The small molecule below binds the protein below.
Small molecule (SMILES): Cc1ncc(COP(=O)(O)O)c(/C=N\CC[C@H](N)C(=O)O)c1O

Binding-site contacts:
Ligand atom OP1 contacts residue SER114 of chain 1.A at 2.2 Å (h-bond).
Ligand atom ND contacts residue ASN223 of chain 1.A at 3.1 Å (h-bond).
Ligand atom OP3 contacts residue TYR187 of chain 1.A at 3.2 Å (h-bond).
Ligand atom C contacts residue GLU81 of chain 1.A at 3.5 Å.
Ligand atom C4A contacts residue TYR187 of chain 1.A at 3.7 Å (hydrophobic).
Ligand atom OP1 contacts residue SER162 of chain 1.A at 3.5 Å.
Ligand atom CB contacts residue HIS222 of chain 1.A at 3.5 Å.
Ligand atom CG contacts residue HIS222 of chain 1.A at 3.6 Å.
Ligand atom C6 contacts residue TYR160 of chain 1.A at 3.4 Å (hydrophobic).
Ligand atom OXT contacts residue ARG294 of chain 1.A at 3.3 Å (salt-bridge).
Ligand atom C4 contacts residue TYR187 of chain 1.A at 3.3 Å (hydrophobic).
Ligand atom N contacts residue HIS222 of chain 1.A at 3.0 Å (h-bond).
Ligand atom C5A contacts residue TYR160 of chain 1.A at 3.6 Å (hydrophobic).
Ligand atom C4A contacts residue LYS626 of chain 1.E at 3.2 Å.
Ligand atom OP1 contacts residue ARG109 of chain 1.A at 2.7 Å (salt-bridge).
Ligand atom C5 contacts residue TYR160 of chain 1.A at 3.2 Å (hydrophobic).
Ligand atom C5 contacts residue TYR187 of chain 1.A at 3.6 Å (hydrophobic).
Ligand atom N contacts residue ARG294 of chain 1.A at 3.1 Å (salt-bridge).
Ligand atom C4 contacts residue TYR160 of chain 1.A at 3.6 Å (hydrophobic).
Ligand atom C6 contacts residue SER162 of chain 1.A at 3.0 Å.
Ligand atom C2 contacts residue TYR187 of chain 1.A at 3.6 Å (hydrophobic).
Ligand atom O3 contacts residue ASN223 of chain 1.A at 2.8 Å (h-bond).
Ligand atom N contacts residue HIS182 of chain 1.A at 3.0 Å (h-bond).
Ligand atom O3 contacts residue HIS222 of chain 1.A at 3.7 Å.
Ligand atom C3 contacts residue TYR187 of chain 1.A at 3.4 Å (hydrophobic).
Ligand atom CA contacts residue HIS222 of chain 1.A at 3.6 Å.
Ligand atom OP3 contacts residue SER114 of chain 1.A at 3.5 Å (h-bond).
Ligand atom OP2 contacts residue ARG109 of chain 1.A at 2.7 Å (salt-bridge).
Ligand atom OXT contacts residue GLN296 of chain 1.A at 2.8 Å (h-bond).
Ligand atom O contacts residue GLU81 of chain 1.A at 3.3 Å (salt-bridge).
Ligand atom CA contacts residue HIS182 of chain 1.A at 3.7 Å.
Ligand atom C2A contacts residue GLY220 of chain 1.A at 3.5 Å.
Ligand atom CG contacts residue ASN223 of chain 1.A at 3.5 Å.
Ligand atom C3 contacts residue ASN223 of chain 1.A at 3.6 Å.
Ligand atom ND contacts residue LYS626 of chain 1.E at 3.1 Å (salt-bridge).
Ligand atom N1 contacts residue SER162 of chain 1.A at 2.8 Å (h-bond).
Ligand atom CA contacts residue TYR160 of chain 1.A at 3.3 Å (hydrophobic).
Ligand atom C5A contacts residue TYR187 of chain 1.A at 3.6 Å (hydrophobic).
Ligand atom P contacts residue SER114 of chain 1.A at 3.3 Å.
Ligand atom P contacts residue ARG109 of chain 1.A at 3.5 Å.

Sequence of chain 1.E:
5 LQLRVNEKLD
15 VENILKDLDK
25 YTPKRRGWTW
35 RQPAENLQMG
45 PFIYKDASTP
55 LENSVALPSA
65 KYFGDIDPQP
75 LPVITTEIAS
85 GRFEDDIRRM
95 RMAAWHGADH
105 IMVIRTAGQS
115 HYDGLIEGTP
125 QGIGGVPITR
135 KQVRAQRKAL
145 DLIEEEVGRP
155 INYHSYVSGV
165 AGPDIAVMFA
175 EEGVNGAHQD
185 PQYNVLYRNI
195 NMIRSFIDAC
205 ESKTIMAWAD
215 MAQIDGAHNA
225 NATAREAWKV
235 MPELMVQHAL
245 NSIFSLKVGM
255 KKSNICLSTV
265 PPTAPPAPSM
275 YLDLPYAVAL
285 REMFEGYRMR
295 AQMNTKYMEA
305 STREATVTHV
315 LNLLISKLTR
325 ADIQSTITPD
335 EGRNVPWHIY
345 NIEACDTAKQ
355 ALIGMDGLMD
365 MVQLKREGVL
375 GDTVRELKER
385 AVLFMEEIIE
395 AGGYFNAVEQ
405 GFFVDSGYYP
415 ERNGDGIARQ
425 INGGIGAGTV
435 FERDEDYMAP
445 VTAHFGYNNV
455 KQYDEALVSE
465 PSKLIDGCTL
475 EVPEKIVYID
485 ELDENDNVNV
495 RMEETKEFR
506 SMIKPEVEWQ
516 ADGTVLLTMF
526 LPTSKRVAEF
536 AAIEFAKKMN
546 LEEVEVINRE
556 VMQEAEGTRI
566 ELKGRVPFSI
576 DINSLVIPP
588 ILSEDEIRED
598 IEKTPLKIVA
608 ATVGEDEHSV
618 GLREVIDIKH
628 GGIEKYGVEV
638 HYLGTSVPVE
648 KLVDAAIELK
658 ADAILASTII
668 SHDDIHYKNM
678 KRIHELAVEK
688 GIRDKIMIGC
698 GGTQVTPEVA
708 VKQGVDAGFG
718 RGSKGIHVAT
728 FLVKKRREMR

Sequence of chain 1.A:
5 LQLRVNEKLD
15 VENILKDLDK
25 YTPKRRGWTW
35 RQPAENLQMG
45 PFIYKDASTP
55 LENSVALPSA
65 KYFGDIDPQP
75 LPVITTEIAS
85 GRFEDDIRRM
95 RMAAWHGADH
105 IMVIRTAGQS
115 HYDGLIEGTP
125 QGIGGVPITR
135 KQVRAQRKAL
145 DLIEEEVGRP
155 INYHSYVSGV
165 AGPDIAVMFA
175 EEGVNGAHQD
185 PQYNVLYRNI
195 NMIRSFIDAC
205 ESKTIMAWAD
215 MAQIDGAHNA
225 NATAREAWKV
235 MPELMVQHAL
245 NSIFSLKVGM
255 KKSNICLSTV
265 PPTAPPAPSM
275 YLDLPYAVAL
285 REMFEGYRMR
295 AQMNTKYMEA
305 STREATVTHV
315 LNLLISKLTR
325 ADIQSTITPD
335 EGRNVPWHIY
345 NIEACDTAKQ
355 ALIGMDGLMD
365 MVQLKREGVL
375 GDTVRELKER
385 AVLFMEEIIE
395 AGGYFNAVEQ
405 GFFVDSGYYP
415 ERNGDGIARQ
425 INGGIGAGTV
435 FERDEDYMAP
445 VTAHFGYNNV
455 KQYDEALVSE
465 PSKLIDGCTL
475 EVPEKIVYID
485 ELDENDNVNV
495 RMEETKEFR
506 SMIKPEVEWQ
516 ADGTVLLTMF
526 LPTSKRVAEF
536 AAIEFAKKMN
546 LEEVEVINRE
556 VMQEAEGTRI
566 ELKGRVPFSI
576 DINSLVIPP